Sequence of chain 1.B:
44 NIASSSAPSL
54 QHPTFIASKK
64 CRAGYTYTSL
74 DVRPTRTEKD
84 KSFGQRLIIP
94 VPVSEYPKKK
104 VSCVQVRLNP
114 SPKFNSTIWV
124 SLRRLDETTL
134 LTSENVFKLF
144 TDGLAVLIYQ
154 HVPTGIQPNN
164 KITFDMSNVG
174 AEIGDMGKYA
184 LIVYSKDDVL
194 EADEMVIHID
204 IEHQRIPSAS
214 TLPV

Binding-site contacts:
Ligand atom O2' contacts residue ALA66 of chain 1.B at 3.6 Å.
Ligand atom C1' contacts residue GLY67 of chain 1.B at 4.4 Å.
Ligand atom OP1 contacts residue ARG208 of chain 1.B at 4.1 Å.
Ligand atom N3 contacts residue ARG65 of chain 1.B at 4.1 Å.
Ligand atom OP1 contacts residue SER211 of chain 1.B at 4.3 Å.
Ligand atom O2' contacts residue ARG208 of chain 1.B at 4.1 Å.
Ligand atom O2' contacts residue ARG65 of chain 1.B at 4.3 Å.
Ligand atom O2' contacts residue GLY67 of chain 1.B at 3.3 Å (h-bond).

The protein below binds the small molecule below.
Small molecule (SMILES): Nc1ncnc2c1ncn2[C@@H]1O[C@H](CO[P](=O)(O)O[C@H]2[C@@H](O)[C@H](n3cnc4c(N)ncnc43)O[C@@H]2CO[P](=O)(O)O[C@H]2[C@@H](O)[C@H](n3cnc4c(N)ncnc43)O[C@@H]2CO)[C@@H](O)[C@H]1O